This small molecule binds to this protein.
Small molecule (SMILES): Nc1ncnc2c1ncn2[C@@H]1O[C@H](CO[P](=O)(O)O[P](=O)(O)CP(=O)(O)O)[C@@H](O)[C@H]1O

Binding-site contacts:
Ligand atom PB contacts residue MG1 of chain 1.D at 3.0 Å.
Ligand atom O2G contacts residue ASP151 of chain 1.A at 3.4 Å (salt-bridge).
Ligand atom O2A contacts residue GLY23 of chain 1.A at 3.5 Å (h-bond).
Ligand atom N6 contacts residue ALA38 of chain 1.A at 3.3 Å.
Ligand atom O1A contacts residue MG1 of chain 1.D at 2.0 Å.
Ligand atom PG contacts residue YQY1 of chain 1.B at 3.4 Å.
Ligand atom O1G contacts residue YQY1 of chain 1.B at 3.3 Å (h-bond).
Ligand atom O3G contacts residue ASN21 of chain 1.A at 3.1 Å (h-bond).
Ligand atom C5' contacts residue GLY18 of chain 1.A at 3.6 Å.
Ligand atom C2 contacts residue LEU17 of chain 1.A at 3.4 Å (hydrophobic).
Ligand atom O4' contacts residue VAL25 of chain 1.A at 3.5 Å.
Ligand atom O1G contacts residue GLY20 of chain 1.A at 3.3 Å.
Ligand atom O3G contacts residue LYS135 of chain 1.A at 2.5 Å (salt-bridge).
Ligand atom C6 contacts residue ALA38 of chain 1.A at 3.3 Å (hydrophobic).
Ligand atom O2G contacts residue MG1 of chain 1.D at 2.1 Å.
Ligand atom O1B contacts residue MG1 of chain 1.D at 1.9 Å.
Ligand atom PB contacts residue SER137 of chain 1.A at 3.4 Å.
Ligand atom O2G contacts residue ASN138 of chain 1.A at 2.9 Å (h-bond).
Ligand atom C5 contacts residue LEU140 of chain 1.A at 3.6 Å (hydrophobic).
Ligand atom O3G contacts residue YQY1 of chain 1.B at 2.7 Å (h-bond).
Ligand atom O2G contacts residue YQY1 of chain 1.B at 3.2 Å (h-bond).
Ligand atom PA contacts residue MG1 of chain 1.D at 3.1 Å.
Ligand atom O3A contacts residue MG1 of chain 1.D at 3.3 Å.
Ligand atom O1B contacts residue ASN138 of chain 1.A at 3.0 Å (h-bond).
Ligand atom O1B contacts residue SER137 of chain 1.A at 2.6 Å (h-bond).
Ligand atom N1 contacts residue MET89 of chain 1.A at 3.0 Å (h-bond).
Ligand atom O2A contacts residue GLY20 of chain 1.A at 3.1 Å (h-bond).
Ligand atom PG contacts residue MG1 of chain 1.D at 3.4 Å.
Ligand atom C6 contacts residue LEU140 of chain 1.A at 3.4 Å (hydrophobic).
Ligand atom O2' contacts residue GLN96 of chain 1.A at 2.7 Å (h-bond).
Ligand atom N6 contacts residue LEU140 of chain 1.A at 3.3 Å.
Ligand atom N3 contacts residue LEU17 of chain 1.A at 3.4 Å.
Ligand atom O3A contacts residue GLY20 of chain 1.A at 3.1 Å.
Ligand atom O1A contacts residue LYS40 of chain 1.A at 3.0 Å (salt-bridge).
Ligand atom C2 contacts residue MET89 of chain 1.A at 3.2 Å (hydrophobic).
Ligand atom O1G contacts residue ASN21 of chain 1.A at 2.4 Å (h-bond).
Ligand atom O3' contacts residue GLN96 of chain 1.A at 2.9 Å (h-bond).
Ligand atom N6 contacts residue GLU87 of chain 1.A at 3.0 Å (salt-bridge).
Ligand atom O2' contacts residue SER93 of chain 1.A at 3.2 Å (h-bond).
Ligand atom O1A contacts residue ASP151 of chain 1.A at 2.8 Å (salt-bridge).

Sequence of chain 1.A:
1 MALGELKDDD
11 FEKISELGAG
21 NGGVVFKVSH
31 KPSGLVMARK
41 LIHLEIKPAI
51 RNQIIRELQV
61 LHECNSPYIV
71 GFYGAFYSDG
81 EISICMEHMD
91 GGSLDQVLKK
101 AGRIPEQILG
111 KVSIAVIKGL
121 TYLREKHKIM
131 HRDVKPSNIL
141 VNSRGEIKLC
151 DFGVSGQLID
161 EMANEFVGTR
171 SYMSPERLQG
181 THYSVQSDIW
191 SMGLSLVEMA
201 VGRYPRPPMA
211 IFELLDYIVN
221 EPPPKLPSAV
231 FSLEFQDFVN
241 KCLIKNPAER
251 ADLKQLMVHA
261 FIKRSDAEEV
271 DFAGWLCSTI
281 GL